This small molecule binds to this protein.
Small molecule (SMILES): CC(=O)N[C@@H]1[C@@H](O)[C@H](O)[C@@H](CO)O[C@H]1O

Sequence of chain 1.B:
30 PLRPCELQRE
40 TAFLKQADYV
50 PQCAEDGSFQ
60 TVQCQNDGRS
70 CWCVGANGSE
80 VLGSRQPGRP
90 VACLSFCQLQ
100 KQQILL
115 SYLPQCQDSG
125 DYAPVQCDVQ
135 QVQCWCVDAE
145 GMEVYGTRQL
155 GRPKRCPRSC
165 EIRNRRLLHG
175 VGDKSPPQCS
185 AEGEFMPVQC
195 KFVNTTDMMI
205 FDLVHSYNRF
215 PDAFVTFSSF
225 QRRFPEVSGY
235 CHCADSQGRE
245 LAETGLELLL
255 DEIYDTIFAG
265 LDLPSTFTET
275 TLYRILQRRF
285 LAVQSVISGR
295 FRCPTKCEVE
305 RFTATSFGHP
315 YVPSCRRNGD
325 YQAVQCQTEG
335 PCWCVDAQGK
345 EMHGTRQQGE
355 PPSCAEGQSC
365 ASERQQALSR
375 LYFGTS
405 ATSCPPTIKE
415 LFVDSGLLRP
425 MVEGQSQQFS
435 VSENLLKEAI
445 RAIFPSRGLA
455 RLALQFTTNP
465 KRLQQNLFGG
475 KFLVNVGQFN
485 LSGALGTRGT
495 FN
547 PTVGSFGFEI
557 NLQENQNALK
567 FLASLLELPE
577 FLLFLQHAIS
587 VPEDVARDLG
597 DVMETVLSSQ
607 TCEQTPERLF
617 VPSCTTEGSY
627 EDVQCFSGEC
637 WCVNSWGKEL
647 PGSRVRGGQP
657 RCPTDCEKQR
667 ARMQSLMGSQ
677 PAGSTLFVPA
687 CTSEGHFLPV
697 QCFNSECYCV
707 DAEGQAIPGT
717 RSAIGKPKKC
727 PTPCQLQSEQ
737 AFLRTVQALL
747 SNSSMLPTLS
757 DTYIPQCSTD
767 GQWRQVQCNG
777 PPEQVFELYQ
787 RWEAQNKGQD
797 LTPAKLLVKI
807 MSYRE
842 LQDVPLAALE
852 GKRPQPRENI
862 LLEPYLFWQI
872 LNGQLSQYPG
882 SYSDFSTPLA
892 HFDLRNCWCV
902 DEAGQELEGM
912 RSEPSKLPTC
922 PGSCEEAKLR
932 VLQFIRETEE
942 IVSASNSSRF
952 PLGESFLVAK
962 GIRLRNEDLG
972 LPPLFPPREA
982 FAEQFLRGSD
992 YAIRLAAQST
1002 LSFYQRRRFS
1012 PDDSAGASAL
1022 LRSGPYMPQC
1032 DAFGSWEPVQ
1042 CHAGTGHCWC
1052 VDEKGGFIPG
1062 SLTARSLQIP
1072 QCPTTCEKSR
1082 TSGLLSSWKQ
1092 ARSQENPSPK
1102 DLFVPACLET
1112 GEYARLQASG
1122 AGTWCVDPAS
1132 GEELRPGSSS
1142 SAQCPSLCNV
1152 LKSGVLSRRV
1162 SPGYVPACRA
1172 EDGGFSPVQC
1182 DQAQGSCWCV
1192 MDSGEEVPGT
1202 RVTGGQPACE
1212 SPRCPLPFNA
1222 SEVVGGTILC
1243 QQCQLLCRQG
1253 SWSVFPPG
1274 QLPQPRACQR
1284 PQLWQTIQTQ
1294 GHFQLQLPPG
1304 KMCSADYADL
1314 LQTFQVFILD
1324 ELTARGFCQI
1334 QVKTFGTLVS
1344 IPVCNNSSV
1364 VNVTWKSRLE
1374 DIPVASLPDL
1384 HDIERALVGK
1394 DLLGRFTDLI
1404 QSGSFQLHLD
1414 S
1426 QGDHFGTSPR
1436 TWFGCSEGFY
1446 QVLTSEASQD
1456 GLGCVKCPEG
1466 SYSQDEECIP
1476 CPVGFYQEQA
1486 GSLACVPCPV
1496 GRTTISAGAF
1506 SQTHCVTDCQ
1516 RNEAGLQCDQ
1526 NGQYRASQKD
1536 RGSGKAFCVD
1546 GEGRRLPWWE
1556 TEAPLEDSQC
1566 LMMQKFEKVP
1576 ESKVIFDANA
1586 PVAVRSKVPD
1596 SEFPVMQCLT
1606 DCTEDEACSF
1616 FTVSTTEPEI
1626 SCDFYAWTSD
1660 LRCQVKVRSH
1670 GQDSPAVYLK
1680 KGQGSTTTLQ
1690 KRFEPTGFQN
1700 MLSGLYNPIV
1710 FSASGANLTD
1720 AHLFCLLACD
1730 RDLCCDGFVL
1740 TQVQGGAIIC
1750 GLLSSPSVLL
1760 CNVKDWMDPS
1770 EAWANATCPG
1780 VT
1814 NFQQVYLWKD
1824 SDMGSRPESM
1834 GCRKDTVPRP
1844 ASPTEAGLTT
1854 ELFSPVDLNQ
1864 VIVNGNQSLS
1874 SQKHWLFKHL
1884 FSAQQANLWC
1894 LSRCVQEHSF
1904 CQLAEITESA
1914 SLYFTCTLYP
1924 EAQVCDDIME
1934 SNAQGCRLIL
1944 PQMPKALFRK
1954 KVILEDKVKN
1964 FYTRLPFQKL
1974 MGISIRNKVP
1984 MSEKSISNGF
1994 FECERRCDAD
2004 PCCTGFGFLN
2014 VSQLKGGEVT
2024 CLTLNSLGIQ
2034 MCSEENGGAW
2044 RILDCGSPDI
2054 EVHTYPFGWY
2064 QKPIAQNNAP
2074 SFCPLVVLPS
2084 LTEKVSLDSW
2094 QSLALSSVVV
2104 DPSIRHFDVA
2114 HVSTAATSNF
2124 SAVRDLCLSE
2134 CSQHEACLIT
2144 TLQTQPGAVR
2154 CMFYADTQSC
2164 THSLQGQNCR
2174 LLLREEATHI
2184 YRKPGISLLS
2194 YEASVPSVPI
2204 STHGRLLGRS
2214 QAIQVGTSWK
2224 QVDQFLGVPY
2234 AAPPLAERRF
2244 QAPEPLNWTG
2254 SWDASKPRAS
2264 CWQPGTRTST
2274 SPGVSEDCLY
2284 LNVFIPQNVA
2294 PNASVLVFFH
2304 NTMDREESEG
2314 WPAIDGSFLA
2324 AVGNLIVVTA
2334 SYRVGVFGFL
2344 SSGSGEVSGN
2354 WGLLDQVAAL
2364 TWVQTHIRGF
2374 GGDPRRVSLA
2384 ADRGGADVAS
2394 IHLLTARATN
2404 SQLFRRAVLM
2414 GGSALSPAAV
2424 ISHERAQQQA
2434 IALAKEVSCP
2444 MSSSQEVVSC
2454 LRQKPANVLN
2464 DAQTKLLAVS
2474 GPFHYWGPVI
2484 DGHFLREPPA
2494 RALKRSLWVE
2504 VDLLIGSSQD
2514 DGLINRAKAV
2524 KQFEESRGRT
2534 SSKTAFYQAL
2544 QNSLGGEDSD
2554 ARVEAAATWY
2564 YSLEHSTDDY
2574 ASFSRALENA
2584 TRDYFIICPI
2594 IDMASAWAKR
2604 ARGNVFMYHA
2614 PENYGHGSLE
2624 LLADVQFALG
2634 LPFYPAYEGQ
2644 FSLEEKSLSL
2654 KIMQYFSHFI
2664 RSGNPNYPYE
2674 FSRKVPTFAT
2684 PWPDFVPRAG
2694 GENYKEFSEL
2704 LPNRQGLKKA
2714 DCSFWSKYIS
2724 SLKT

Binding-site contacts:
Ligand atom C4 contacts residue ASN748 of chain 1.B at 4.2 Å.
Ligand atom O5 contacts residue ASN748 of chain 1.B at 2.4 Å (h-bond).
Ligand atom O6 contacts residue LEU746 of chain 1.B at 4.3 Å.
Ligand atom C8 contacts residue ASN748 of chain 1.B at 4.4 Å.
Ligand atom C5 contacts residue ASN748 of chain 1.B at 3.7 Å.
Ligand atom C2 contacts residue ASN748 of chain 1.B at 2.5 Å.
Ligand atom C1 contacts residue ASN748 of chain 1.B at 1.4 Å.
Ligand atom N2 contacts residue ASN748 of chain 1.B at 2.9 Å (h-bond).
Ligand atom C7 contacts residue ASN748 of chain 1.B at 3.2 Å.
Ligand atom O7 contacts residue ASN748 of chain 1.B at 3.2 Å (h-bond).
Ligand atom C6 contacts residue LEU746 of chain 1.B at 4.4 Å (hydrophobic).
Ligand atom O5 contacts residue LEU746 of chain 1.B at 4.2 Å.
Ligand atom C3 contacts residue ASN748 of chain 1.B at 3.8 Å.